A protein and the small-molecule ligand that binds it are described below.
Small molecule (SMILES): [H]/N=C(\N)NOCC[C@H](N)C(=O)O

Sequence of chain 1.A:
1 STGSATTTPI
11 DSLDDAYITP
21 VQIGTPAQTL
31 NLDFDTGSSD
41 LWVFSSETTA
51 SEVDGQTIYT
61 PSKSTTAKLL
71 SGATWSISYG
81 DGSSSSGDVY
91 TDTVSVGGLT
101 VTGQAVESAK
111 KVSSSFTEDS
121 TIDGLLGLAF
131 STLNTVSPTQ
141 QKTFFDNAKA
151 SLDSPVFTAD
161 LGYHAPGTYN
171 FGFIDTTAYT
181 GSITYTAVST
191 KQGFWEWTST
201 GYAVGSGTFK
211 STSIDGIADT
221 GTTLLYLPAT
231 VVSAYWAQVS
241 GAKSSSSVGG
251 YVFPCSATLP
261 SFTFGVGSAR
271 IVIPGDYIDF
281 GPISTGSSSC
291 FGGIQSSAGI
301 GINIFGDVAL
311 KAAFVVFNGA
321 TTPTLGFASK

Binding-site contacts:
Ligand atom O contacts residue ASP81 of chain 1.A at 3.0 Å (salt-bridge).
Ligand atom NE contacts residue LEU125 of chain 1.A at 4.5 Å.
Ligand atom NH2 contacts residue THR222 of chain 1.A at 3.6 Å.
Ligand atom OXT contacts residue GLY221 of chain 1.A at 4.2 Å.
Ligand atom N contacts residue SER115 of chain 1.A at 4.3 Å.
Ligand atom CG contacts residue GLY221 of chain 1.A at 3.2 Å.
Ligand atom NH2 contacts residue ASP219 of chain 1.A at 2.8 Å (salt-bridge).
Ligand atom OXT contacts residue ASP81 of chain 1.A at 3.4 Å.
Ligand atom CA contacts residue TYR79 of chain 1.A at 4.2 Å (hydrophobic).
Ligand atom N contacts residue SER83 of chain 1.A at 2.8 Å (h-bond).
Ligand atom NE contacts residue GLY221 of chain 1.A at 3.9 Å.
Ligand atom CZ contacts residue ASP35 of chain 1.A at 3.6 Å.
Ligand atom CA contacts residue ASP81 of chain 1.A at 3.1 Å.
Ligand atom NE contacts residue ASP35 of chain 1.A at 2.8 Å (salt-bridge).
Ligand atom NH2 contacts residue GLY221 of chain 1.A at 3.6 Å.
Ligand atom NH1 contacts residue THR222 of chain 1.A at 3.2 Å (h-bond).
Ligand atom NH1 contacts residue GLY221 of chain 1.A at 3.2 Å (h-bond).
Ligand atom CZ contacts residue ASP219 of chain 1.A at 3.8 Å.
Ligand atom CZ contacts residue GLY221 of chain 1.A at 3.4 Å.
Ligand atom NE contacts residue TYR79 of chain 1.A at 3.6 Å.
Ligand atom OD contacts residue TYR79 of chain 1.A at 3.5 Å.
Ligand atom OD contacts residue GLY221 of chain 1.A at 4.0 Å.
Ligand atom CB contacts residue GLY221 of chain 1.A at 4.5 Å.
Ligand atom C contacts residue ASP81 of chain 1.A at 2.9 Å.
Ligand atom NH2 contacts residue GLY37 of chain 1.A at 3.9 Å.
Ligand atom C contacts residue GLY221 of chain 1.A at 4.5 Å.
Ligand atom OD contacts residue LEU125 of chain 1.A at 3.7 Å.
Ligand atom CA contacts residue SER83 of chain 1.A at 3.5 Å.
Ligand atom CA contacts residue PHE116 of chain 1.A at 4.4 Å (hydrophobic).
Ligand atom NH1 contacts residue ASP219 of chain 1.A at 4.0 Å.
Ligand atom N contacts residue PHE116 of chain 1.A at 3.7 Å.
Ligand atom N contacts residue ASP81 of chain 1.A at 2.6 Å (salt-bridge).
Ligand atom CB contacts residue LEU125 of chain 1.A at 4.3 Å (hydrophobic).
Ligand atom CZ contacts residue THR222 of chain 1.A at 3.9 Å.
Ligand atom CB contacts residue PHE116 of chain 1.A at 4.3 Å (hydrophobic).
Ligand atom NH2 contacts residue ASP35 of chain 1.A at 2.9 Å (salt-bridge).
Ligand atom OD contacts residue ASP35 of chain 1.A at 3.4 Å (salt-bridge).